This protein binds this small molecule.
Small molecule (SMILES): CC(=O)N[C@H]1[C@H](O[C@H]2[C@H](O)[C@@H](NC(C)=O)CO[C@@H]2CO)O[C@H](CO)[C@@H](O)[C@@H]1O

Binding-site contacts:
Ligand atom O5 contacts residue ASN282 of chain 1.A at 2.3 Å (h-bond).
Ligand atom C1 contacts residue ASN282 of chain 1.A at 1.4 Å.
Ligand atom O7 contacts residue ASN282 of chain 1.A at 4.2 Å.
Ligand atom C7 contacts residue LYS558 of chain 1.C at 3.6 Å.
Ligand atom O6 contacts residue ASN282 of chain 1.A at 4.2 Å.
Ligand atom C3 contacts residue ASN282 of chain 1.A at 3.7 Å.
Ligand atom N2 contacts residue ASN282 of chain 1.A at 2.7 Å (h-bond).
Ligand atom C8 contacts residue LYS558 of chain 1.C at 4.4 Å.
Ligand atom O7 contacts residue LYS558 of chain 1.C at 2.5 Å.
Ligand atom O5 contacts residue GLU281 of chain 1.A at 4.2 Å.
Ligand atom C5 contacts residue ASN282 of chain 1.A at 3.6 Å.
Ligand atom C8 contacts residue ASN282 of chain 1.A at 3.7 Å.
Ligand atom C4 contacts residue ASN282 of chain 1.A at 4.2 Å.
Ligand atom C2 contacts residue ASN282 of chain 1.A at 2.4 Å.
Ligand atom C7 contacts residue ASN282 of chain 1.A at 3.4 Å.
Ligand atom O6 contacts residue GLU281 of chain 1.A at 3.7 Å.

Sequence of chain 1.A:
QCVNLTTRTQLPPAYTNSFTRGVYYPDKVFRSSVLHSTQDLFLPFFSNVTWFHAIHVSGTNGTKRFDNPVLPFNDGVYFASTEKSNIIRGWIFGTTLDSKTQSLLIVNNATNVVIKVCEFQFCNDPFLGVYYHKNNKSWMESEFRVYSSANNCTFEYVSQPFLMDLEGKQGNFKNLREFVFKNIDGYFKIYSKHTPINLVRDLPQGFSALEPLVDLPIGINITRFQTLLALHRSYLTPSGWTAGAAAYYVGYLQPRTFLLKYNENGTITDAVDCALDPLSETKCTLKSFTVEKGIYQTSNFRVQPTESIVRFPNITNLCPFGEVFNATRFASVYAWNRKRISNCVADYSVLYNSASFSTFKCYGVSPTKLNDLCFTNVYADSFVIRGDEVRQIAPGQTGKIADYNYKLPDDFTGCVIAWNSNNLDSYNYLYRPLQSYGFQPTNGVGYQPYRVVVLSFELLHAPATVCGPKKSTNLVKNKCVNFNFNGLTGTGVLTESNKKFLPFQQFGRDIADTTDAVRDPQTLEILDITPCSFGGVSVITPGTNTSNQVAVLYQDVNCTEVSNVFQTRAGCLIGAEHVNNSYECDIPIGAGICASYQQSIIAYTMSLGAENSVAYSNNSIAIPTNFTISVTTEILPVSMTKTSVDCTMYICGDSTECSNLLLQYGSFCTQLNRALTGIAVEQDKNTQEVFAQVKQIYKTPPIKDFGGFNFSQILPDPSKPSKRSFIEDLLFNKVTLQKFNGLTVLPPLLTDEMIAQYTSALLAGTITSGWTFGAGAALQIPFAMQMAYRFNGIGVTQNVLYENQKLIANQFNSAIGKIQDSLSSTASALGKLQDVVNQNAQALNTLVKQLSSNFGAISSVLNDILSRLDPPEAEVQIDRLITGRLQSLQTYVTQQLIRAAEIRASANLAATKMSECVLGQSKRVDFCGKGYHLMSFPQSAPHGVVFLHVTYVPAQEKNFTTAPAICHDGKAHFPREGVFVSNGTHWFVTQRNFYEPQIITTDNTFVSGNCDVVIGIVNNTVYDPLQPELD

Sequence of chain 1.C:
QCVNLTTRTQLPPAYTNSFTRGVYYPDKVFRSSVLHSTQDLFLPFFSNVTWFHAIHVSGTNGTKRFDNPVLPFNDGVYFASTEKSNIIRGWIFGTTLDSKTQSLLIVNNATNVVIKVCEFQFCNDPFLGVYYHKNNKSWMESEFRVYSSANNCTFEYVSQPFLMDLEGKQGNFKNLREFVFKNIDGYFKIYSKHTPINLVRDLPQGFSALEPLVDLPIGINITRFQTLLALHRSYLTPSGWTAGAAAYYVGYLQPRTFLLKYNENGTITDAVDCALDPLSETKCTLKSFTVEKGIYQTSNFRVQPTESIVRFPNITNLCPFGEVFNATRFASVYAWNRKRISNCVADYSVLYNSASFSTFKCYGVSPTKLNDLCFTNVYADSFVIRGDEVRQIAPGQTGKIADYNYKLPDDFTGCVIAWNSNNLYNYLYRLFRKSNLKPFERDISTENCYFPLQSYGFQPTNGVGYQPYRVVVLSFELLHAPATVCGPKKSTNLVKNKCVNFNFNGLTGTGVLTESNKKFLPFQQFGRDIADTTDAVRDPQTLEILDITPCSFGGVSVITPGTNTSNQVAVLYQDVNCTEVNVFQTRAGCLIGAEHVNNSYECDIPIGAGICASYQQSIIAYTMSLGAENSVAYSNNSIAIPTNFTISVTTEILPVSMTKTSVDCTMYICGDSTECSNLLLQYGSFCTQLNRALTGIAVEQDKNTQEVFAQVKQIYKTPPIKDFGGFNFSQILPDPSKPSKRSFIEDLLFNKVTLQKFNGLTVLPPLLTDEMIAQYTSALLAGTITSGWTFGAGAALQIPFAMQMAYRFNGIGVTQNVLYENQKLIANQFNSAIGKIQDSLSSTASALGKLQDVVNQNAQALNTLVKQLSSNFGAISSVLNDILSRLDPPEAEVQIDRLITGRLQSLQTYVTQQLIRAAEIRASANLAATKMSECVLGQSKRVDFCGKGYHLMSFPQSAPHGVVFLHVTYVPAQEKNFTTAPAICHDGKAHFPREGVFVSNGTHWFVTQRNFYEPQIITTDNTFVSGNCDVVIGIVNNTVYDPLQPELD